A protein and the small-molecule ligand that binds it are described below.
Small molecule (SMILES): CC(=O)N[C@H]1[C@H](O[C@H]2[C@H](O)[C@@H](NC(C)=O)CO[C@@H]2CO)O[C@H](CO)[C@@H](O)[C@@H]1O

Binding-site contacts:
Ligand atom C8 contacts residue THR124 of chain 1.B at 3.4 Å.
Ligand atom C5 contacts residue VAL127 of chain 1.B at 4.4 Å (hydrophobic).
Ligand atom N2 contacts residue GLU154 of chain 1.B at 3.7 Å.
Ligand atom O5 contacts residue VAL127 of chain 1.B at 3.7 Å.
Ligand atom O6 contacts residue TYR160 of chain 1.B at 3.6 Å.
Ligand atom N2 contacts residue ASN125 of chain 1.B at 4.4 Å.
Ligand atom N2 contacts residue ASN122 of chain 1.B at 4.3 Å.
Ligand atom C8 contacts residue GLU154 of chain 1.B at 3.4 Å.
Ligand atom C6 contacts residue VAL127 of chain 1.B at 4.2 Å (hydrophobic).
Ligand atom O7 contacts residue GLU154 of chain 1.B at 3.0 Å (salt-bridge).
Ligand atom C7 contacts residue THR124 of chain 1.B at 4.0 Å.
Ligand atom C2 contacts residue GLU154 of chain 1.B at 4.3 Å.
Ligand atom C1 contacts residue VAL127 of chain 1.B at 4.4 Å (hydrophobic).
Ligand atom C1 contacts residue ASN122 of chain 1.B at 3.6 Å.
Ligand atom O5 contacts residue TYR160 of chain 1.B at 4.4 Å.
Ligand atom C7 contacts residue GLU154 of chain 1.B at 3.1 Å.
Ligand atom C6 contacts residue TYR160 of chain 1.B at 4.3 Å (hydrophobic).
Ligand atom N2 contacts residue THR124 of chain 1.B at 3.6 Å (h-bond).
Ligand atom C3 contacts residue ASN125 of chain 1.B at 4.3 Å.

Sequence of chain 1.B:
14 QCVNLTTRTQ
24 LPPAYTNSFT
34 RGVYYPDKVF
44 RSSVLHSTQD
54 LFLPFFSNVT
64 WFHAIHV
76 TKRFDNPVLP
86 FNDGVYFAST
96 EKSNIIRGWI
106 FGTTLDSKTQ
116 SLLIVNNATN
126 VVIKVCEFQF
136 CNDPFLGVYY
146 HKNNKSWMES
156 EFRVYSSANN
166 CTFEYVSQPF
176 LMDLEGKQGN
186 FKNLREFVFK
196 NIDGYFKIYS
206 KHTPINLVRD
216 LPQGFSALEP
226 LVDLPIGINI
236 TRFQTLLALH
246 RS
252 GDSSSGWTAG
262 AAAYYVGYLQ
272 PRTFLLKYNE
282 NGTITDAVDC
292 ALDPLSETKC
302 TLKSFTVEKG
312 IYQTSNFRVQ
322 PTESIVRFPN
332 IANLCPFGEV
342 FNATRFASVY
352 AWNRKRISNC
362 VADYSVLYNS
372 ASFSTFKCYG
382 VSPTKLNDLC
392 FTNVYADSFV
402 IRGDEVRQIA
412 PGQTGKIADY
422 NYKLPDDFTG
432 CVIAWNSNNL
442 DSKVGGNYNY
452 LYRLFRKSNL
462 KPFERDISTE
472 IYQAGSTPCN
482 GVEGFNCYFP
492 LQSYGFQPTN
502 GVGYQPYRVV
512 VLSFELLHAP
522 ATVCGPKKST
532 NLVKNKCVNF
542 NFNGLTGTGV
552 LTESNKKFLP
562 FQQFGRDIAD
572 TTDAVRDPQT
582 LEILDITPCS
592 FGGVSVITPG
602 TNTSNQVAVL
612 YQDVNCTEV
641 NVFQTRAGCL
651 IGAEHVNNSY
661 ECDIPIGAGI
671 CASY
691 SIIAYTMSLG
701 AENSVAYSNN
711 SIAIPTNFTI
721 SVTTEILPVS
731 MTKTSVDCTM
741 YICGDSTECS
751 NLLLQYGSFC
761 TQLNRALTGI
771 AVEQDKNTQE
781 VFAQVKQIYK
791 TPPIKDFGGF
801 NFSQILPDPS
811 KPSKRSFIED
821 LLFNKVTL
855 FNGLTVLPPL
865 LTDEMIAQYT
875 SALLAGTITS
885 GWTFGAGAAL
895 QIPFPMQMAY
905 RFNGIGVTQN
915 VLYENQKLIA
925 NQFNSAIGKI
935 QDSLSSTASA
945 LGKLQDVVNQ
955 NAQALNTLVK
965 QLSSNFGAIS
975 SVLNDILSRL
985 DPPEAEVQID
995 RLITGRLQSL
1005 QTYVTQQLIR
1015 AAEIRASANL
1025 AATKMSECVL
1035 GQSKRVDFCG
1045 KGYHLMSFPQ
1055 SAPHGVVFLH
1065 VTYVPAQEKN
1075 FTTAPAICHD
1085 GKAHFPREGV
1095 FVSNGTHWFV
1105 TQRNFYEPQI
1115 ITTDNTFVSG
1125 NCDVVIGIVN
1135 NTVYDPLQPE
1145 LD